The small molecule below binds the protein below.
Small molecule (SMILES): Nc1ncnc2c1ncn2[C@@H]1O[C@H](COO[C@@H]2C[C@@H](CO[P](=O)(O)O[C@H]3[C@@H](O)[C@H](n4cnc5c(N)ncnc54)O[C@@H]3COP(=O)=O)O[C@H]2n2ccc(=O)[nH]c2=O)[C@@H](OOP(O)OC[C@H]2O[C@@H](n3ccc(=O)[nH]c3=O)[C@H](O)[C@@H]2O)[C@H]1O.Op1oo1

Binding-site contacts:
Ligand atom O4' contacts residue TRP47 of chain 27.D at 4.1 Å.
Ligand atom O4' contacts residue LYS143 of chain 27.D at 4.1 Å.
Ligand atom N3 contacts residue TRP47 of chain 27.D at 4.1 Å.
Ligand atom C5' contacts residue VAL178 of chain 27.E at 4.5 Å (hydrophobic).
Ligand atom C5 contacts residue TRP47 of chain 27.D at 3.8 Å (hydrophobic).
Ligand atom OP2 contacts residue VAL178 of chain 27.E at 4.5 Å.
Ligand atom N1 contacts residue TRP47 of chain 27.D at 4.3 Å.
Ligand atom C1' contacts residue TRP47 of chain 27.D at 4.3 Å (hydrophobic).
Ligand atom N6 contacts residue THR48 of chain 27.D at 3.3 Å (h-bond).
Ligand atom N9 contacts residue TRP47 of chain 27.D at 3.9 Å.
Ligand atom N7 contacts residue TRP47 of chain 27.D at 3.7 Å.
Ligand atom C4 contacts residue TRP47 of chain 27.D at 3.9 Å (hydrophobic).
Ligand atom N1 contacts residue THR48 of chain 27.D at 4.0 Å.
Ligand atom C6 contacts residue THR48 of chain 27.D at 4.2 Å.
Ligand atom N6 contacts residue TYR50 of chain 27.D at 4.2 Å.
Ligand atom OP2 contacts residue GLY49 of chain 27.E at 4.2 Å.
Ligand atom C6 contacts residue TRP47 of chain 27.D at 3.9 Å (hydrophobic).
Ligand atom N6 contacts residue TRP47 of chain 27.D at 3.8 Å.
Ligand atom C8 contacts residue TRP47 of chain 27.D at 3.8 Å (hydrophobic).
Ligand atom C2 contacts residue TRP47 of chain 27.D at 4.2 Å (hydrophobic).

Sequence of chain 27.D:
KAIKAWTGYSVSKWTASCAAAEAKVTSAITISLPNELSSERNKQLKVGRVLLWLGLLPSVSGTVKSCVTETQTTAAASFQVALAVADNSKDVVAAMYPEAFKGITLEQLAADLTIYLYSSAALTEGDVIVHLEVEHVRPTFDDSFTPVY

Sequence of chain 27.E:
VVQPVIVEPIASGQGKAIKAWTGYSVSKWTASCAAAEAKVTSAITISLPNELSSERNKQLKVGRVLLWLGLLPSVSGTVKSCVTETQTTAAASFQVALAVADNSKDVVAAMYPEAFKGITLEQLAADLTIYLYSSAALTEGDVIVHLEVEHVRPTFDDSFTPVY